Binding-site contacts:
Ligand atom O2 contacts residue ASN170 of chain 1.A at 3.0 Å (h-bond).
Ligand atom O6 contacts residue TRP330 of chain 1.A at 3.7 Å.
Ligand atom O1 contacts residue TYR300 of chain 1.A at 3.3 Å.
Ligand atom O1 contacts residue GLU171 of chain 1.A at 2.5 Å (salt-bridge).
Ligand atom C6 contacts residue GLC1 of chain 1.C at 3.9 Å.
Ligand atom O3 contacts residue GLN25 of chain 1.A at 2.6 Å (h-bond).
Ligand atom O3 contacts residue TRP412 of chain 1.A at 2.9 Å (h-bond).
Ligand atom O2 contacts residue GLU357 of chain 1.A at 2.6 Å (salt-bridge).
Ligand atom O4 contacts residue TRP404 of chain 1.A at 3.1 Å (h-bond).
Ligand atom O1 contacts residue GLU357 of chain 1.A at 2.4 Å (salt-bridge).
Ligand atom O6 contacts residue GLU411 of chain 1.A at 2.5 Å (salt-bridge).
Ligand atom C5 contacts residue TYR300 of chain 1.A at 3.5 Å (hydrophobic).
Ligand atom C2 contacts residue GLU171 of chain 1.A at 3.7 Å.
Ligand atom C6 contacts residue PHE420 of chain 1.A at 3.7 Å (hydrophobic).
Ligand atom C4 contacts residue GLU411 of chain 1.A at 3.5 Å.
Ligand atom O2 contacts residue HIS126 of chain 1.A at 3.1 Å (h-bond).
Ligand atom C3 contacts residue TRP412 of chain 1.A at 3.8 Å (hydrophobic).
Ligand atom O2 contacts residue TRP127 of chain 1.A at 4.0 Å.
Ligand atom C2 contacts residue GLU357 of chain 1.A at 3.3 Å.
Ligand atom O4 contacts residue GLN25 of chain 1.A at 3.3 Å (h-bond).
Ligand atom O3 contacts residue TRP404 of chain 1.A at 3.6 Å.
Ligand atom O1 contacts residue GLC1 of chain 1.C at 3.1 Å (h-bond).
Ligand atom C5 contacts residue GLU357 of chain 1.A at 3.9 Å.
Ligand atom O2 contacts residue GLU171 of chain 1.A at 3.3 Å (salt-bridge).
Ligand atom C4 contacts residue TRP412 of chain 1.A at 3.7 Å (hydrophobic).
Ligand atom O4 contacts residue GLU411 of chain 1.A at 2.4 Å (salt-bridge).
Ligand atom C3 contacts residue GLN25 of chain 1.A at 3.8 Å.
Ligand atom O5 contacts residue GLC1 of chain 1.C at 3.3 Å (h-bond).
Ligand atom O6 contacts residue GLC1 of chain 1.C at 2.6 Å (h-bond).
Ligand atom C3 contacts residue GLU357 of chain 1.A at 3.6 Å.
Ligand atom C1 contacts residue GLU171 of chain 1.A at 3.1 Å.
Ligand atom C2 contacts residue HIS126 of chain 1.A at 3.8 Å.
Ligand atom C2 contacts residue TRP127 of chain 1.A at 3.5 Å (hydrophobic).
Ligand atom C3 contacts residue HIS126 of chain 1.A at 3.9 Å.
Ligand atom C1 contacts residue GLU357 of chain 1.A at 3.4 Å.
Ligand atom C1 contacts residue GLC1 of chain 1.C at 3.3 Å.
Ligand atom O3 contacts residue HIS126 of chain 1.A at 3.0 Å (h-bond).
Ligand atom C6 contacts residue GLU411 of chain 1.A at 3.2 Å.
Ligand atom C3 contacts residue TRP404 of chain 1.A at 3.8 Å (hydrophobic).
Ligand atom O4 contacts residue TRP412 of chain 1.A at 3.9 Å.

Sequence of chain 1.A:
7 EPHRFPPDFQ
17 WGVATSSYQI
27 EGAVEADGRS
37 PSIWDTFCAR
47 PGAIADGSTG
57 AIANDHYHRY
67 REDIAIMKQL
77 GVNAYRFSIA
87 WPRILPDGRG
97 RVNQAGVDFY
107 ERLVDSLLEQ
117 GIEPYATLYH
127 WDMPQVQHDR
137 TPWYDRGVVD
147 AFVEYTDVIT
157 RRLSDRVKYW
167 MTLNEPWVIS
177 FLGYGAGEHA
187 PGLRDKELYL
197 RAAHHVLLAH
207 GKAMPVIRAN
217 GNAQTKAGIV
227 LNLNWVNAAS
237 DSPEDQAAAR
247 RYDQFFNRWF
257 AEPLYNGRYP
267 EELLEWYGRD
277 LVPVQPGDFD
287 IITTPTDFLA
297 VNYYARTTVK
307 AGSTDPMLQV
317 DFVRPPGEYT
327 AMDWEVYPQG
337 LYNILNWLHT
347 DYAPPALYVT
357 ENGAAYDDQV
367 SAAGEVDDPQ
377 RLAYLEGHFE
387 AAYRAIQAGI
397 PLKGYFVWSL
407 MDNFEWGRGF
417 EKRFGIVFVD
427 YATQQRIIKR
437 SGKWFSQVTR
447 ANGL

This protein binds this small molecule.
Small molecule (SMILES): OC[C@H]1O[C@H](O)[C@H](O)[C@@H](O)[C@@H]1O